The protein below binds the small molecule below.
Small molecule (SMILES): CC(=O)N[C@@H]1[C@@H](O)[C@H](O)[C@@H](CO)O[C@H]1O

Sequence of chain 44.E:
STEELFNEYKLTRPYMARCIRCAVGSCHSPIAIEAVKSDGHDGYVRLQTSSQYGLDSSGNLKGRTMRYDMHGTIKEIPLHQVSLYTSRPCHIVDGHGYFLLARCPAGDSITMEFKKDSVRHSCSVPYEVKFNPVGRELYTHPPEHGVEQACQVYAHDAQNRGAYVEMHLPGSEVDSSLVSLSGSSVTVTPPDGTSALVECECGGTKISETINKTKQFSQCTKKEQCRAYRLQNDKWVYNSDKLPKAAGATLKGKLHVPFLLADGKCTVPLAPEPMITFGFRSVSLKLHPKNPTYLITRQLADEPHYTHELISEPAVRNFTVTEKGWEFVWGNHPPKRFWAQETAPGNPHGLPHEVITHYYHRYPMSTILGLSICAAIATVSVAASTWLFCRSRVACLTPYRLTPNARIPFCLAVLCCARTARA

Binding-site contacts:
Ligand atom C6 contacts residue SER284 of chain 44.E at 3.2 Å.
Ligand atom C6 contacts residue ASN318 of chain 44.E at 3.3 Å.
Ligand atom C5 contacts residue SER284 of chain 44.E at 4.5 Å.
Ligand atom O6 contacts residue SER284 of chain 44.E at 2.9 Å (h-bond).
Ligand atom O6 contacts residue ASN318 of chain 44.E at 3.3 Å.
Ligand atom O4 contacts residue ASN318 of chain 44.E at 4.4 Å.
Ligand atom O5 contacts residue SER284 of chain 44.E at 4.4 Å.